Binding-site contacts:
Ligand atom C7 contacts residue ASN231 of chain 2.A at 3.2 Å.
Ligand atom C2 contacts residue ASN231 of chain 2.A at 2.5 Å.
Ligand atom O6 contacts residue ASN231 of chain 2.A at 4.4 Å.
Ligand atom O6 contacts residue LYS160 of chain 2.A at 4.0 Å.
Ligand atom C3 contacts residue ASN231 of chain 2.A at 3.8 Å.
Ligand atom N2 contacts residue ASN231 of chain 2.A at 2.9 Å (h-bond).
Ligand atom O7 contacts residue ASN231 of chain 2.A at 3.1 Å (h-bond).
Ligand atom C8 contacts residue ASN231 of chain 2.A at 4.4 Å.
Ligand atom O5 contacts residue ASN231 of chain 2.A at 2.3 Å (h-bond).
Ligand atom C5 contacts residue ASN231 of chain 2.A at 3.6 Å.
Ligand atom C1 contacts residue ASN231 of chain 2.A at 1.4 Å.
Ligand atom C4 contacts residue ASN231 of chain 2.A at 4.2 Å.

Sequence of chain 2.A:
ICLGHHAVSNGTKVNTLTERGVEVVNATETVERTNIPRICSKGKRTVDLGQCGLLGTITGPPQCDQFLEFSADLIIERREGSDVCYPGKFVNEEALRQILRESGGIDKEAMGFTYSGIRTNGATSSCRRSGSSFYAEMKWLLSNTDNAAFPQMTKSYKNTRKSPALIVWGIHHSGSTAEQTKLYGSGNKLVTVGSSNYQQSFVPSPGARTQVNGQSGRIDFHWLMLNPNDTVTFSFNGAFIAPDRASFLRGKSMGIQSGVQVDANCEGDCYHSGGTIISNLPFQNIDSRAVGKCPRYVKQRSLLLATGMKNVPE

The small molecule below binds the protein below.
Small molecule (SMILES): CC(=O)N[C@@H]1[C@@H](O)[C@H](O)[C@@H](CO)O[C@H]1O